Sequence of chain 1.A:
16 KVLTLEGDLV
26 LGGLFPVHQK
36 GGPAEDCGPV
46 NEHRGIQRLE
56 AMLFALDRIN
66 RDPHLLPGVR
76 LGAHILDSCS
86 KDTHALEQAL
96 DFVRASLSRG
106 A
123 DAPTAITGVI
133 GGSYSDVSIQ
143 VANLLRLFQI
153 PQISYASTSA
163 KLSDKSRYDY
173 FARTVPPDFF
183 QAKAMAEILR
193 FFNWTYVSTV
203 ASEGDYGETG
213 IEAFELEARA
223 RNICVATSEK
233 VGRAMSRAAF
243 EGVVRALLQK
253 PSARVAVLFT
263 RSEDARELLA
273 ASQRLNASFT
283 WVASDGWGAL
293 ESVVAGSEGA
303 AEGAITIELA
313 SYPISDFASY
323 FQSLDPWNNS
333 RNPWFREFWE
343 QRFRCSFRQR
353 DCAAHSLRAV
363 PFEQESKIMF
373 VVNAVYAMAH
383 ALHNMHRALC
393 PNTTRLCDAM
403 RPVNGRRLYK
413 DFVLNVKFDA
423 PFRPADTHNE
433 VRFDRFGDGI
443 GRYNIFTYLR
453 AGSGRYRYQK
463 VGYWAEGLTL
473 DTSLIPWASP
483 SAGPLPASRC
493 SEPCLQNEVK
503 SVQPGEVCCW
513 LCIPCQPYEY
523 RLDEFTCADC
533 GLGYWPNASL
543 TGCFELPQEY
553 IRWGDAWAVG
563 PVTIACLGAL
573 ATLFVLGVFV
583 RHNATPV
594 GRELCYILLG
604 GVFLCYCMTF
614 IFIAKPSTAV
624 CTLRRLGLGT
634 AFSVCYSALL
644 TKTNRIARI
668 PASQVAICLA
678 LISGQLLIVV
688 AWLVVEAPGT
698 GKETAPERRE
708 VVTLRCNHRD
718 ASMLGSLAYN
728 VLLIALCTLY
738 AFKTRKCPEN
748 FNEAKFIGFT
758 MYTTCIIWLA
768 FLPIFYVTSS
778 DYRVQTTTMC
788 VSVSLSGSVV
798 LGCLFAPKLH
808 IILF

Binding-site contacts:
Ligand atom CAX contacts residue SER135 of chain 1.A at 3.8 Å.
Ligand atom OAB contacts residue SER135 of chain 1.A at 3.6 Å (h-bond).
Ligand atom CAO contacts residue LYS369 of chain 1.A at 3.3 Å.
Ligand atom CAL contacts residue SER137 of chain 1.A at 3.1 Å.
Ligand atom CAY contacts residue THR160 of chain 1.A at 3.5 Å.
Ligand atom CAX contacts residue ALA158 of chain 1.A at 3.2 Å (hydrophobic).
Ligand atom NAA contacts residue LYS369 of chain 1.A at 3.1 Å (salt-bridge).
Ligand atom CAR contacts residue SER135 of chain 1.A at 3.6 Å.
Ligand atom CAJ contacts residue TYR208 of chain 1.A at 3.4 Å (hydrophobic).
Ligand atom CAS contacts residue TYR208 of chain 1.A at 3.5 Å (hydrophobic).
Ligand atom CAK contacts residue ARG263 of chain 1.A at 3.7 Å.
Ligand atom OAE contacts residue SER135 of chain 1.A at 3.4 Å (h-bond).
Ligand atom OAP contacts residue TYR208 of chain 1.A at 3.9 Å.
Ligand atom CAG contacts residue TYR208 of chain 1.A at 3.5 Å (hydrophobic).
Ligand atom NAA contacts residue ALA158 of chain 1.A at 2.4 Å (h-bond).
Ligand atom OAD contacts residue ARG53 of chain 1.A at 3.0 Å (salt-bridge).
Ligand atom CAQ contacts residue SER135 of chain 1.A at 3.8 Å.
Ligand atom CAR contacts residue SER137 of chain 1.A at 3.5 Å.
Ligand atom OAD contacts residue ARG49 of chain 1.A at 3.5 Å (salt-bridge).
Ligand atom OAC contacts residue ALA158 of chain 1.A at 3.6 Å (h-bond).
Ligand atom CAF contacts residue TYR208 of chain 1.A at 3.7 Å (hydrophobic).
Ligand atom CAX contacts residue LYS369 of chain 1.A at 3.5 Å.
Ligand atom CAK contacts residue TYR208 of chain 1.A at 3.5 Å (hydrophobic).
Ligand atom CAT contacts residue TYR208 of chain 1.A at 3.9 Å (hydrophobic).
Ligand atom OAE contacts residue SER137 of chain 1.A at 3.7 Å.
Ligand atom OAC contacts residue THR160 of chain 1.A at 3.5 Å (h-bond).
Ligand atom OAC contacts residue SER137 of chain 1.A at 2.5 Å (h-bond).
Ligand atom CAL contacts residue THR160 of chain 1.A at 3.8 Å.
Ligand atom CAN contacts residue THR160 of chain 1.A at 3.0 Å.
Ligand atom CAY contacts residue ALA158 of chain 1.A at 3.5 Å (hydrophobic).
Ligand atom CAR contacts residue ALA158 of chain 1.A at 3.6 Å (hydrophobic).
Ligand atom OAB contacts residue ARG49 of chain 1.A at 3.7 Å.
Ligand atom OAC contacts residue SER159 of chain 1.A at 3.7 Å.
Ligand atom OAE contacts residue TYR136 of chain 1.A at 3.7 Å.
Ligand atom NAA contacts residue THR160 of chain 1.A at 3.0 Å (h-bond).
Ligand atom CAF contacts residue ASP207 of chain 1.A at 3.5 Å.
Ligand atom OAD contacts residue ALA158 of chain 1.A at 3.9 Å.
Ligand atom OAC contacts residue SER135 of chain 1.A at 3.7 Å.
Ligand atom CAH contacts residue SER137 of chain 1.A at 2.9 Å.
Ligand atom CAF contacts residue SER137 of chain 1.A at 3.9 Å.

A protein and the small-molecule ligand that binds it are described below.
Small molecule (SMILES): N[C@](CC1c2ccccc2Oc2ccccc21)(C(=O)O)[C@H]1C[C@@H]1C(=O)O